The small molecule below binds the protein below.
Small molecule (SMILES): CC(=O)N[C@@H]1[C@@H](O)[C@H](O)[C@@H](CO)O[C@H]1O

Binding-site contacts:
Ligand atom C4 contacts residue ASN285 of chain 1.A at 4.2 Å.
Ligand atom C7 contacts residue ASN285 of chain 1.A at 3.9 Å.
Ligand atom O5 contacts residue ASN285 of chain 1.A at 2.4 Å (h-bond).
Ligand atom C5 contacts residue ASN285 of chain 1.A at 3.7 Å.
Ligand atom O7 contacts residue ASN285 of chain 1.A at 4.4 Å.
Ligand atom C1 contacts residue ASN285 of chain 1.A at 1.4 Å.
Ligand atom C3 contacts residue ASN285 of chain 1.A at 3.8 Å.
Ligand atom C2 contacts residue ASN285 of chain 1.A at 2.5 Å.
Ligand atom C8 contacts residue ASN285 of chain 1.A at 3.8 Å.
Ligand atom N2 contacts residue ASN285 of chain 1.A at 2.9 Å (h-bond).

Sequence of chain 1.A:
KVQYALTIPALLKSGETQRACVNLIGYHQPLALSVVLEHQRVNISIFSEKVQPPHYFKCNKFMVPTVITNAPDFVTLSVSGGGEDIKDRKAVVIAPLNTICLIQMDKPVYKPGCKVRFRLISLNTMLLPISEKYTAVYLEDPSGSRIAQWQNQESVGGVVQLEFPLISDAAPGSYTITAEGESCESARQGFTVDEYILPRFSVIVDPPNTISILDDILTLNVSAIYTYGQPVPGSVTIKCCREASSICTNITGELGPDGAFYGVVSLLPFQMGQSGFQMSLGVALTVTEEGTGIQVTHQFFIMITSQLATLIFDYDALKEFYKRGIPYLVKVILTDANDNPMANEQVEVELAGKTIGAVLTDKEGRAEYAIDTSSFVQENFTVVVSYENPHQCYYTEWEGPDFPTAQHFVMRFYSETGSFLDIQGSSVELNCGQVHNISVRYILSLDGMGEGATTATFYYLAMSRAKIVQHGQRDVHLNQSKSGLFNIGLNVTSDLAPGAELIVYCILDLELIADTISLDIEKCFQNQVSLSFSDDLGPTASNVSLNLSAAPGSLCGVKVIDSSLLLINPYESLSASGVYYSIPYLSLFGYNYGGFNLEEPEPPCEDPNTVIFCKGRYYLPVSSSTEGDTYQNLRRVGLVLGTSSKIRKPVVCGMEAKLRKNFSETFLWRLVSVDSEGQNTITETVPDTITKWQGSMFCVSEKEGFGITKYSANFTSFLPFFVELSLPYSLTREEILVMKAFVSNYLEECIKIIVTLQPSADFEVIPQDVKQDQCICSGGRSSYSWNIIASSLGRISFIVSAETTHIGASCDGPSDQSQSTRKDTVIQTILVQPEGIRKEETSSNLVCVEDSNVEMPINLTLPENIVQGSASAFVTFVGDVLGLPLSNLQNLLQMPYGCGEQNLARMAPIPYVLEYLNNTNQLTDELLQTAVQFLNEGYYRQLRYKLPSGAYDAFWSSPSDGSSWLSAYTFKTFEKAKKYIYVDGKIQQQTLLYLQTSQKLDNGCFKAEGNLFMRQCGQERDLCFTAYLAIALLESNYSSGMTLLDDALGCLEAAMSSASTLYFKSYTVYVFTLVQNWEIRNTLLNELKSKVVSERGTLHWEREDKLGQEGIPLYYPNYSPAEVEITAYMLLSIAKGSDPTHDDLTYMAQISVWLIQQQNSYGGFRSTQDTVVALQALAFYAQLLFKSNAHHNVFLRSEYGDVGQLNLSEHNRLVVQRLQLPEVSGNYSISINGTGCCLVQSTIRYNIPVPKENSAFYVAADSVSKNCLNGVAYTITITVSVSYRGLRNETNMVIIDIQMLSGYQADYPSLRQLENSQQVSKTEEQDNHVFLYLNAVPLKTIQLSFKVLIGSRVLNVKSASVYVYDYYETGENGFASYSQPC